Binding-site contacts:
Ligand atom CA contacts residue THR23 of chain 1.E at 3.8 Å.
Ligand atom CZ2 contacts residue ALA44 of chain 1.F at 4.0 Å (hydrophobic).
Ligand atom C contacts residue GLY25 of chain 1.E at 3.4 Å.
Ligand atom C contacts residue SER51 of chain 1.E at 3.6 Å.
Ligand atom CG contacts residue SER51 of chain 1.E at 3.9 Å.
Ligand atom CD1 contacts residue GLN45 of chain 1.F at 3.5 Å.
Ligand atom CE3 contacts residue HIS32 of chain 1.F at 3.9 Å.
Ligand atom O contacts residue SER51 of chain 1.E at 2.9 Å (h-bond).
Ligand atom OXT contacts residue GLY25 of chain 1.E at 3.9 Å.
Ligand atom O contacts residue THR47 of chain 1.F at 3.5 Å (h-bond).
Ligand atom CZ3 contacts residue GLY21 of chain 1.F at 3.5 Å.
Ligand atom C contacts residue THR50 of chain 1.F at 3.9 Å.
Ligand atom CD2 contacts residue THR50 of chain 1.F at 4.0 Å.
Ligand atom CD1 contacts residue THR47 of chain 1.F at 3.8 Å.
Ligand atom C contacts residue THR47 of chain 1.F at 3.4 Å.
Ligand atom CH2 contacts residue GLY21 of chain 1.F at 3.5 Å.
Ligand atom O contacts residue GLY25 of chain 1.E at 3.0 Å (h-bond).
Ligand atom CE2 contacts residue GLN45 of chain 1.F at 3.9 Å.
Ligand atom OXT contacts residue THR47 of chain 1.F at 2.6 Å (h-bond).
Ligand atom NE1 contacts residue GLN45 of chain 1.F at 2.8 Å (h-bond).
Ligand atom N contacts residue ARG24 of chain 1.E at 3.9 Å.
Ligand atom CA contacts residue THR28 of chain 1.E at 3.2 Å.
Ligand atom OXT contacts residue HIS49 of chain 1.F at 3.9 Å.
Ligand atom N contacts residue THR23 of chain 1.E at 2.8 Å (h-bond).
Ligand atom CB contacts residue THR28 of chain 1.E at 3.6 Å.
Ligand atom OXT contacts residue THR50 of chain 1.F at 2.8 Å (h-bond).
Ligand atom O contacts residue ARG24 of chain 1.E at 3.6 Å.
Ligand atom CD1 contacts residue SER51 of chain 1.E at 3.5 Å.
Ligand atom N contacts residue THR28 of chain 1.E at 2.9 Å (h-bond).
Ligand atom CZ2 contacts residue THR50 of chain 1.F at 3.8 Å.
Ligand atom N contacts residue GLY25 of chain 1.E at 2.8 Å (h-bond).
Ligand atom CH2 contacts residue ILE20 of chain 1.F at 4.0 Å (hydrophobic).
Ligand atom CE2 contacts residue THR50 of chain 1.F at 4.0 Å.
Ligand atom CB contacts residue SER51 of chain 1.E at 3.4 Å.
Ligand atom CA contacts residue GLY25 of chain 1.E at 3.4 Å.
Ligand atom NE1 contacts residue ALA44 of chain 1.F at 3.8 Å.
Ligand atom N contacts residue ASP27 of chain 1.E at 3.0 Å (salt-bridge).
Ligand atom CZ2 contacts residue ILE53 of chain 1.F at 3.9 Å (hydrophobic).
Ligand atom CA contacts residue SER51 of chain 1.E at 3.9 Å.
Ligand atom CB contacts residue THR23 of chain 1.E at 3.7 Å.

The protein below binds the small molecule below.
Small molecule (SMILES): N[C@@H](Cc1c[nH]c2ccccc12)C(=O)O

Sequence of chain 1.F:
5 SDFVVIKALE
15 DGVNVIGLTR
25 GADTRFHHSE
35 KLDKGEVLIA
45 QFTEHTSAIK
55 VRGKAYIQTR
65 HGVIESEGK

Sequence of chain 1.E:
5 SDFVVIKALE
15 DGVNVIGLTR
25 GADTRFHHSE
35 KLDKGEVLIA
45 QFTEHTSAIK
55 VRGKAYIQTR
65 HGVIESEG